Sequence of chain 1.B:
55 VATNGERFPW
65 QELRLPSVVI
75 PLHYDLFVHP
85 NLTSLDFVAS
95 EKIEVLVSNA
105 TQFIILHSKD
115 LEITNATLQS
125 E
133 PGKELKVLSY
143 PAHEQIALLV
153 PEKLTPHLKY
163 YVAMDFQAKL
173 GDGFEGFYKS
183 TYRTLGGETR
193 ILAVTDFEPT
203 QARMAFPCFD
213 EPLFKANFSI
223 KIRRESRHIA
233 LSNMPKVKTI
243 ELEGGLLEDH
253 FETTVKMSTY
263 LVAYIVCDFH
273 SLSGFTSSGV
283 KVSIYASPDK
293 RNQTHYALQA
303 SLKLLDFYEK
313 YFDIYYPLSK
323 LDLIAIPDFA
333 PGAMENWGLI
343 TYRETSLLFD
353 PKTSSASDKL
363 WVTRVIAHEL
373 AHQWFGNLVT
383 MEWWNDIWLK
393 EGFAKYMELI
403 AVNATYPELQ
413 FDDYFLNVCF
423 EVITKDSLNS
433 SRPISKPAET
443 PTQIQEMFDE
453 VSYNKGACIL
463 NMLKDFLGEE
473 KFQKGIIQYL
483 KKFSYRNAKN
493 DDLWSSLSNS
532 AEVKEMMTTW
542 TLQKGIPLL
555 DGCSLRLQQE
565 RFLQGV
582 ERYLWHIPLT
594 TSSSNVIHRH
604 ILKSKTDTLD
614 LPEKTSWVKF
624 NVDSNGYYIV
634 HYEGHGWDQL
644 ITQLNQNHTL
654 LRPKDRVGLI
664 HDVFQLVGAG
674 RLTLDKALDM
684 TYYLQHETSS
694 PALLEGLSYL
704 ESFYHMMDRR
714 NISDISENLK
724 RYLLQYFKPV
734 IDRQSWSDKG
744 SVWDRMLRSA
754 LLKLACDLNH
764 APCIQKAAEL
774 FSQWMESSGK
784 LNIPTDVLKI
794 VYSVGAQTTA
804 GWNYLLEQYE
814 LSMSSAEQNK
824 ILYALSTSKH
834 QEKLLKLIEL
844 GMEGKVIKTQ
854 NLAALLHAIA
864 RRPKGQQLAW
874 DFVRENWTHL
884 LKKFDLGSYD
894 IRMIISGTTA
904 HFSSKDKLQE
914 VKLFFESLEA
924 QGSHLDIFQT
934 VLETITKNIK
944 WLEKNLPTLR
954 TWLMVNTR

A small-molecule ligand and the protein it binds are described below.
Small molecule (SMILES): CC(=O)N[C@@H]1[C@@H](O)[C@H](O)[C@@H](CO)O[C@H]1O

Binding-site contacts:
Ligand atom N2 contacts residue ASN294 of chain 1.B at 2.9 Å (h-bond).
Ligand atom C2 contacts residue ASN294 of chain 1.B at 2.5 Å.
Ligand atom C3 contacts residue ASN294 of chain 1.B at 3.8 Å.
Ligand atom O7 contacts residue ASN294 of chain 1.B at 3.8 Å.
Ligand atom C4 contacts residue ASN294 of chain 1.B at 4.2 Å.
Ligand atom C5 contacts residue ASN294 of chain 1.B at 3.7 Å.
Ligand atom C1 contacts residue ASN294 of chain 1.B at 1.4 Å.
Ligand atom C7 contacts residue ASN294 of chain 1.B at 3.7 Å.
Ligand atom O5 contacts residue ASN294 of chain 1.B at 2.4 Å (h-bond).